Sequence of chain 1.A:
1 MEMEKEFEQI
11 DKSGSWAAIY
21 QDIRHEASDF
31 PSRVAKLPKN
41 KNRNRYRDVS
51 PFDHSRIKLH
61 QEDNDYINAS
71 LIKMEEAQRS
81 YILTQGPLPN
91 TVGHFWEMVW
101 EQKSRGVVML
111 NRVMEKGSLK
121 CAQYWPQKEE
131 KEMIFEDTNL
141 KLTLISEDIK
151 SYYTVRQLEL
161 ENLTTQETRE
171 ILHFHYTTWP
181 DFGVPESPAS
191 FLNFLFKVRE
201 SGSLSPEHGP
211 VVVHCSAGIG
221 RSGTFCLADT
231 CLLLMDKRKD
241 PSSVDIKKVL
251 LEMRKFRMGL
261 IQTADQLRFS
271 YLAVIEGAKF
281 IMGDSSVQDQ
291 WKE

A protein and the small-molecule ligand that binds it are described below.
Small molecule (SMILES): Cc1cnc(NC(=O)CCC2CCCC2)s1

Binding-site contacts:
Ligand atom N07 contacts residue ARG112 of chain 1.A at 3.8 Å.
Ligand atom C16 contacts residue SER151 of chain 1.A at 4.4 Å.
Ligand atom C11 contacts residue THR177 of chain 1.A at 4.1 Å.
Ligand atom C01 contacts residue GLN123 of chain 1.A at 3.1 Å.
Ligand atom C08 contacts residue ARG112 of chain 1.A at 4.4 Å.
Ligand atom S06 contacts residue HIS175 of chain 1.A at 3.9 Å.
Ligand atom C10 contacts residue ARG112 of chain 1.A at 4.1 Å.
Ligand atom C01 contacts residue GLN127 of chain 1.A at 4.1 Å.
Ligand atom C10 contacts residue THR177 of chain 1.A at 3.8 Å.
Ligand atom S06 contacts residue VAL113 of chain 1.A at 4.1 Å.
Ligand atom C02 contacts residue GLN123 of chain 1.A at 4.5 Å.
Ligand atom C02 contacts residue VAL113 of chain 1.A at 4.3 Å (hydrophobic).
Ligand atom C01 contacts residue VAL113 of chain 1.A at 3.6 Å (hydrophobic).